Sequence of chain 1.B:
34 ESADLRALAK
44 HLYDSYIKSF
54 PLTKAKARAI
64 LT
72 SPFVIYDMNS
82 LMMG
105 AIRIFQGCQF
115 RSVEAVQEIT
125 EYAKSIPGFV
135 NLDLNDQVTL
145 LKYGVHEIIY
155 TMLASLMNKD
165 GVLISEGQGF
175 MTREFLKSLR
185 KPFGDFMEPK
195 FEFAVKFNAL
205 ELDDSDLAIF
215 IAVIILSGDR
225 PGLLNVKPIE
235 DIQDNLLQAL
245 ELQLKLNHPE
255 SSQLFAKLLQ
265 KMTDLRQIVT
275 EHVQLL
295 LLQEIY

Binding-site contacts:
Ligand atom CAE contacts residue CYS112 of chain 1.B at 3.7 Å (hydrophobic).
Ligand atom CBC contacts residue LEU55 of chain 1.B at 3.8 Å (hydrophobic).
Ligand atom OAJ contacts residue SER169 of chain 1.B at 3.2 Å (h-bond).
Ligand atom CBB contacts residue LEU160 of chain 1.B at 3.5 Å (hydrophobic).
Ligand atom CBE contacts residue ARG115 of chain 1.B at 3.0 Å.
Ligand atom CAK contacts residue ILE168 of chain 1.B at 3.6 Å (hydrophobic).
Ligand atom CAU contacts residue LEU160 of chain 1.B at 3.6 Å (hydrophobic).
Ligand atom CAY contacts residue MET156 of chain 1.B at 3.0 Å (hydrophobic).
Ligand atom CAI contacts residue SER169 of chain 1.B at 3.8 Å.
Ligand atom CAC contacts residue MET191 of chain 1.B at 3.8 Å (hydrophobic).
Ligand atom CAA contacts residue ILE168 of chain 1.B at 3.7 Å (hydrophobic).
Ligand atom CAG contacts residue ILE168 of chain 1.B at 3.6 Å (hydrophobic).
Ligand atom OAJ contacts residue ILE168 of chain 1.B at 3.8 Å.
Ligand atom CAP contacts residue LEU160 of chain 1.B at 3.4 Å (hydrophobic).
Ligand atom CAQ contacts residue LEU157 of chain 1.B at 3.9 Å (hydrophobic).
Ligand atom CBE contacts residue PHE53 of chain 1.B at 3.7 Å (hydrophobic).
Ligand atom OAT contacts residue LEU157 of chain 1.B at 3.7 Å.
Ligand atom CAQ contacts residue ARG115 of chain 1.B at 3.6 Å.
Ligand atom CAY contacts residue ALA119 of chain 1.B at 3.3 Å (hydrophobic).
Ligand atom CBD contacts residue GLU122 of chain 1.B at 3.7 Å.
Ligand atom CAF contacts residue CYS112 of chain 1.B at 3.9 Å (hydrophobic).
Ligand atom CAM contacts residue ARG115 of chain 1.B at 3.6 Å.
Ligand atom CAZ contacts residue MET156 of chain 1.B at 3.7 Å (hydrophobic).
Ligand atom CAX contacts residue MET156 of chain 1.B at 3.4 Å (hydrophobic).
Ligand atom CAU contacts residue LEU157 of chain 1.B at 3.9 Å (hydrophobic).
Ligand atom CAD contacts residue MET191 of chain 1.B at 3.7 Å (hydrophobic).
Ligand atom CAI contacts residue ILE168 of chain 1.B at 3.9 Å (hydrophobic).
Ligand atom CAS contacts residue ARG115 of chain 1.B at 3.2 Å.
Ligand atom CAB contacts residue ILE168 of chain 1.B at 3.7 Å (hydrophobic).
Ligand atom CBE contacts residue GLU122 of chain 1.B at 3.2 Å.
Ligand atom CBB contacts residue ARG115 of chain 1.B at 3.5 Å.
Ligand atom CAW contacts residue ARG115 of chain 1.B at 3.4 Å.
Ligand atom CBE contacts residue MET156 of chain 1.B at 3.5 Å (hydrophobic).
Ligand atom CBD contacts residue ARG115 of chain 1.B at 3.2 Å.
Ligand atom CAR contacts residue ARG115 of chain 1.B at 3.2 Å.
Ligand atom CBC contacts residue ARG115 of chain 1.B at 3.5 Å.
Ligand atom CAO contacts residue LEU167 of chain 1.B at 3.8 Å (hydrophobic).
Ligand atom CAZ contacts residue ALA119 of chain 1.B at 3.1 Å (hydrophobic).
Ligand atom CAX contacts residue ARG115 of chain 1.B at 3.1 Å.
Ligand atom CAY contacts residue ARG115 of chain 1.B at 3.8 Å.

This small molecule binds to this protein.
Small molecule (SMILES): O=C1O[C@H](c2ccc(OCc3cccc4ccccc34)cc2)C(c2ccccc2)=C1O